Binding-site contacts:
Ligand atom O03 contacts residue GLY143 of chain 1.A at 3.1 Å (h-bond).
Ligand atom C05 contacts residue SER225 of chain 1.A at 2.7 Å.
Ligand atom O03 contacts residue GLY144 of chain 1.A at 2.9 Å (h-bond).
Ligand atom C06 contacts residue PHE428 of chain 1.A at 4.4 Å (hydrophobic).
Ligand atom C06 contacts residue SER225 of chain 1.A at 3.1 Å.
Ligand atom C12 contacts residue PHE361 of chain 1.A at 4.3 Å (hydrophobic).
Ligand atom C08 contacts residue PHE362 of chain 1.A at 4.2 Å (hydrophobic).
Ligand atom O03 contacts residue ALA226 of chain 1.A at 2.7 Å (h-bond).
Ligand atom C14 contacts residue SER225 of chain 1.A at 3.9 Å.
Ligand atom C11 contacts residue PHE316 of chain 1.A at 4.1 Å (hydrophobic).
Ligand atom C13 contacts residue PHE361 of chain 1.A at 4.0 Å (hydrophobic).
Ligand atom C05 contacts residue HIS478 of chain 1.A at 3.7 Å.
Ligand atom C09 contacts residue PHE362 of chain 1.A at 3.7 Å (hydrophobic).
Ligand atom B02 contacts residue GLY143 of chain 1.A at 4.0 Å.
Ligand atom O01 contacts residue SER225 of chain 1.A at 2.6 Å (h-bond).
Ligand atom O01 contacts residue GLY144 of chain 1.A at 4.2 Å.
Ligand atom C08 contacts residue TRP258 of chain 1.A at 3.8 Å (hydrophobic).
Ligand atom B02 contacts residue HIS478 of chain 1.A at 3.3 Å.
Ligand atom C09 contacts residue TYR427 of chain 1.A at 3.5 Å (hydrophobic).
Ligand atom B02 contacts residue ALA226 of chain 1.A at 3.8 Å.
Ligand atom C09 contacts residue MET315 of chain 1.A at 4.3 Å (hydrophobic).
Ligand atom B02 contacts residue SER225 of chain 1.A at 1.4 Å.
Ligand atom C13 contacts residue PHE316 of chain 1.A at 3.8 Å (hydrophobic).
Ligand atom C08 contacts residue PHE428 of chain 1.A at 4.1 Å (hydrophobic).
Ligand atom C08 contacts residue TYR427 of chain 1.A at 4.3 Å (hydrophobic).
Ligand atom C05 contacts residue GLY144 of chain 1.A at 4.3 Å.
Ligand atom O03 contacts residue GLY142 of chain 1.A at 4.0 Å.
Ligand atom C14 contacts residue PHE361 of chain 1.A at 4.2 Å (hydrophobic).
Ligand atom B02 contacts residue GLY144 of chain 1.A at 4.0 Å.
Ligand atom C10 contacts residue MET315 of chain 1.A at 3.8 Å (hydrophobic).
Ligand atom C10 contacts residue TYR427 of chain 1.A at 4.2 Å (hydrophobic).
Ligand atom C12 contacts residue PHE316 of chain 1.A at 4.1 Å (hydrophobic).
Ligand atom C11 contacts residue PHE362 of chain 1.A at 4.0 Å (hydrophobic).
Ligand atom O01 contacts residue HIS478 of chain 1.A at 3.9 Å.
Ligand atom C09 contacts residue TRP258 of chain 1.A at 4.0 Å (hydrophobic).
Ligand atom O03 contacts residue SER225 of chain 1.A at 2.5 Å (h-bond).
Ligand atom C14 contacts residue GLY144 of chain 1.A at 4.0 Å.
Ligand atom O01 contacts residue GLY143 of chain 1.A at 3.5 Å (h-bond).
Ligand atom C10 contacts residue PHE362 of chain 1.A at 3.6 Å (hydrophobic).
Ligand atom C06 contacts residue HIS478 of chain 1.A at 3.6 Å.

The small molecule below binds the protein below.
Small molecule (SMILES): OB(O)c1ccc2ccccc2c1

Sequence of chain 1.A:
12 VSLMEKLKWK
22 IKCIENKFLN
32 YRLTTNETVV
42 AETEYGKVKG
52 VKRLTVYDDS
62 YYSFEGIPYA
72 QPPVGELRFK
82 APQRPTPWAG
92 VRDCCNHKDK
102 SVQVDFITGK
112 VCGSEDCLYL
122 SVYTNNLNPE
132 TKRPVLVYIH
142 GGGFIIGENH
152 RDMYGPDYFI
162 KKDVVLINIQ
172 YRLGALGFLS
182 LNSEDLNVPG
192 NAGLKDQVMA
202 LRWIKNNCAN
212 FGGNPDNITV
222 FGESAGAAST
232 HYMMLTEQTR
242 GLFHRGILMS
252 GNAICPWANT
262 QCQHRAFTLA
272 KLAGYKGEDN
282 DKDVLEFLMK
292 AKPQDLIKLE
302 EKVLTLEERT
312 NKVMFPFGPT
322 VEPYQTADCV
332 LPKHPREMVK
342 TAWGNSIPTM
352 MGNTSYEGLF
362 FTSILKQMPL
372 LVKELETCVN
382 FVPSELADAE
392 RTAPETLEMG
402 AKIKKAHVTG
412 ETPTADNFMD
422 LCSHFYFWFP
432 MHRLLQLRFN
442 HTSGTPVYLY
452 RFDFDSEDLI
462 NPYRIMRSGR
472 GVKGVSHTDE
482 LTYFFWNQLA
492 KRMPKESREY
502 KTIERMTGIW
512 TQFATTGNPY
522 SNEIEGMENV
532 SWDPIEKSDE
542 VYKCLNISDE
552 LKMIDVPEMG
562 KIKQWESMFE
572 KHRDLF